A protein and the small-molecule ligand that binds it are described below.
Small molecule (SMILES): CSCC[C@H](NC(=O)[C@@H](NC(=O)[C@H](C)NC(=O)[C@H](Cc1ccccc1)NC(=O)[C@H](CC(N)=O)NC(=O)[C@H](Cc1ccc(O)cc1)NC(=O)[C@H](CC(C)C)NC(=O)[C@H](C)NC(=O)[C@@H](N)CCCCN)[C@@H](C)O)C(=O)O

Binding-site contacts:
Ligand atom OXT contacts residue TYR84 of chain 1.A at 3.0 Å (h-bond).
Ligand atom O contacts residue TRP73 of chain 1.A at 3.1 Å (h-bond).
Ligand atom CG contacts residue SER77 of chain 1.A at 3.4 Å.
Ligand atom OD1 contacts residue GLN97 of chain 1.A at 2.8 Å (h-bond).
Ligand atom O contacts residue HIS155 of chain 1.A at 2.6 Å (h-bond).
Ligand atom OG1 contacts residue LYS146 of chain 1.A at 3.2 Å (salt-bridge).
Ligand atom N contacts residue TYR171 of chain 1.A at 2.7 Å (h-bond).
Ligand atom CB contacts residue TYR156 of chain 1.A at 3.4 Å (hydrophobic).
Ligand atom CD1 contacts residue HIS155 of chain 1.A at 3.4 Å.
Ligand atom CD2 contacts residue LYS66 of chain 1.A at 3.4 Å.
Ligand atom OXT contacts residue ASN80 of chain 1.A at 3.0 Å (h-bond).
Ligand atom CE contacts residue ARG62 of chain 1.A at 3.4 Å.
Ligand atom O contacts residue TRP147 of chain 1.A at 2.9 Å (h-bond).
Ligand atom CD1 contacts residue TYR159 of chain 1.A at 3.3 Å (hydrophobic).
Ligand atom ND2 contacts residue GLN70 of chain 1.A at 3.1 Å (h-bond).
Ligand atom O contacts residue LYS146 of chain 1.A at 3.2 Å (salt-bridge).
Ligand atom O contacts residue THR143 of chain 1.A at 2.5 Å (h-bond).
Ligand atom CA contacts residue TRP73 of chain 1.A at 3.4 Å (hydrophobic).
Ligand atom N contacts residue TRP73 of chain 1.A at 3.4 Å (h-bond).
Ligand atom ND2 contacts residue GLN97 of chain 1.A at 3.0 Å (h-bond).
Ligand atom O contacts residue TRP73 of chain 1.A at 3.0 Å (h-bond).
Ligand atom O contacts residue TYR84 of chain 1.A at 2.7 Å (h-bond).
Ligand atom N contacts residue TYR7 of chain 1.A at 2.6 Å (h-bond).
Ligand atom CG contacts residue GLN70 of chain 1.A at 3.3 Å.
Ligand atom N contacts residue GLN70 of chain 1.A at 2.8 Å (h-bond).
Ligand atom OXT contacts residue LYS146 of chain 1.A at 3.3 Å (salt-bridge).
Ligand atom C contacts residue TYR84 of chain 1.A at 3.2 Å (hydrophobic).
Ligand atom C contacts residue TRP73 of chain 1.A at 3.3 Å (hydrophobic).
Ligand atom N contacts residue GLU63 of chain 1.A at 2.8 Å (salt-bridge).
Ligand atom CD contacts residue TRP167 of chain 1.A at 3.2 Å (hydrophobic).
Ligand atom OD1 contacts residue TRP73 of chain 1.A at 3.3 Å.
Ligand atom NZ contacts residue GLU163 of chain 1.A at 2.9 Å (salt-bridge).
Ligand atom N contacts residue SER77 of chain 1.A at 3.2 Å (h-bond).
Ligand atom O contacts residue TYR159 of chain 1.A at 2.7 Å (h-bond).
Ligand atom O contacts residue TRP147 of chain 1.A at 3.3 Å (h-bond).
Ligand atom CE2 contacts residue SER150 of chain 1.A at 3.2 Å.
Ligand atom CA contacts residue TYR7 of chain 1.A at 3.4 Å (hydrophobic).
Ligand atom N contacts residue TYR156 of chain 1.A at 3.0 Å (h-bond).
Ligand atom CA contacts residue TYR171 of chain 1.A at 3.4 Å (hydrophobic).
Ligand atom CA contacts residue GLN70 of chain 1.A at 3.4 Å.

Sequence of chain 1.A:
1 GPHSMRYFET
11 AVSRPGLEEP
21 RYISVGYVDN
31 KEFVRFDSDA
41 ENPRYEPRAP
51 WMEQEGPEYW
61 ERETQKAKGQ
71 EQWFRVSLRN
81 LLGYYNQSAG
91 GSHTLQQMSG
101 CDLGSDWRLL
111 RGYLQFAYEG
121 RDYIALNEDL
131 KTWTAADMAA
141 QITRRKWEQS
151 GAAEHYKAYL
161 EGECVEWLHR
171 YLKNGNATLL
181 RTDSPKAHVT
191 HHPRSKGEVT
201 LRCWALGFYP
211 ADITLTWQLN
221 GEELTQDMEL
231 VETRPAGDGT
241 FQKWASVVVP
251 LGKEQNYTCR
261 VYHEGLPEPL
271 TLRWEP